Sequence of chain 1.A:
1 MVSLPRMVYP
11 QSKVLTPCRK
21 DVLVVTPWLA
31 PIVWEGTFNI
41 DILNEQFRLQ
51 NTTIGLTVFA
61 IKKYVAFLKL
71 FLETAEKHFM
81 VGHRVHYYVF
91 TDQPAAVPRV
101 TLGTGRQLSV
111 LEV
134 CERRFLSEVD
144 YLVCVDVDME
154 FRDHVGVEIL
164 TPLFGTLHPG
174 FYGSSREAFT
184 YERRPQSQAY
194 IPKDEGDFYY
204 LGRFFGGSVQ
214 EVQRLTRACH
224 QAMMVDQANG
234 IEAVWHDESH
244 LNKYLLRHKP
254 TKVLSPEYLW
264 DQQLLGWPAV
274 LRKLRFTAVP

Binding-site contacts:
Ligand atom O4 contacts residue ASP264 of chain 1.A at 2.6 Å (salt-bridge).
Ligand atom C5' contacts residue GLY173 of chain 1.A at 4.0 Å.
Ligand atom O5 contacts residue PHE174 of chain 1.A at 4.0 Å.
Ligand atom O3 contacts residue ARG206 of chain 1.A at 4.0 Å.
Ligand atom C4' contacts residue GLY173 of chain 1.A at 3.8 Å.
Ligand atom C6' contacts residue GLY173 of chain 1.A at 4.1 Å.
Ligand atom O4 contacts residue HIS171 of chain 1.A at 3.0 Å.
Ligand atom C6 contacts residue TYR202 of chain 1.A at 3.7 Å (hydrophobic).
Ligand atom C2 contacts residue ARG206 of chain 1.A at 4.2 Å.
Ligand atom C2' contacts residue LEU267 of chain 1.A at 4.0 Å (hydrophobic).
Ligand atom O5 contacts residue HIS171 of chain 1.A at 3.2 Å.
Ligand atom O4 contacts residue ARG206 of chain 1.A at 2.9 Å (salt-bridge).
Ligand atom O4 contacts residue ALA281 of chain 1.A at 3.9 Å.
Ligand atom C5 contacts residue HIS171 of chain 1.A at 4.0 Å.
Ligand atom C4 contacts residue TRP238 of chain 1.A at 3.6 Å (hydrophobic).
Ligand atom C6 contacts residue GLU241 of chain 1.A at 3.4 Å.
Ligand atom O4 contacts residue GLU241 of chain 1.A at 2.6 Å (salt-bridge).
Ligand atom C4' contacts residue PHE174 of chain 1.A at 4.1 Å (hydrophobic).
Ligand atom C6 contacts residue TRP238 of chain 1.A at 3.4 Å (hydrophobic).
Ligand atom O6 contacts residue THR183 of chain 1.A at 2.8 Å (h-bond).
Ligand atom C1 contacts residue HIS171 of chain 1.A at 3.8 Å.
Ligand atom C4 contacts residue ARG206 of chain 1.A at 4.2 Å.
Ligand atom C3 contacts residue TRP238 of chain 1.A at 3.9 Å (hydrophobic).
Ligand atom O6 contacts residue TRP238 of chain 1.A at 3.5 Å (h-bond).
Ligand atom C6 contacts residue PRO172 of chain 1.A at 3.9 Å (hydrophobic).
Ligand atom C2 contacts residue HIS171 of chain 1.A at 3.9 Å.
Ligand atom C4 contacts residue HIS171 of chain 1.A at 4.0 Å.
Ligand atom C4 contacts residue GLU241 of chain 1.A at 3.4 Å.
Ligand atom O6 contacts residue PHE174 of chain 1.A at 3.4 Å.
Ligand atom C2' contacts residue HIS171 of chain 1.A at 4.1 Å.
Ligand atom O1 contacts residue HIS171 of chain 1.A at 3.5 Å (h-bond).
Ligand atom C6 contacts residue ASP264 of chain 1.A at 4.1 Å.
Ligand atom O5 contacts residue ARG206 of chain 1.A at 3.9 Å.
Ligand atom C6 contacts residue THR183 of chain 1.A at 3.4 Å.
Ligand atom C4 contacts residue LEU267 of chain 1.A at 4.2 Å (hydrophobic).
Ligand atom C4 contacts residue ASP264 of chain 1.A at 3.3 Å.
Ligand atom C5 contacts residue TRP238 of chain 1.A at 3.7 Å (hydrophobic).
Ligand atom O3 contacts residue ASP264 of chain 1.A at 4.0 Å.
Ligand atom C5 contacts residue GLU241 of chain 1.A at 4.0 Å.
Ligand atom C3' contacts residue LEU267 of chain 1.A at 4.0 Å (hydrophobic).

The small molecule below binds the protein below.
Small molecule (SMILES): CCCCCCO[C@@H]1O[C@H](CO)[C@H](O)[C@H](O)[C@H]1O[C@@H]1O[C@@H](C)[C@@H](O)[C@@H](O)[C@@H]1O